The small molecule below binds the protein below.
Small molecule (SMILES): CC(=O)N[C@@H]1[C@@H](O)[C@H](O)[C@@H](CO)O[C@H]1O

Binding-site contacts:
Ligand atom C7 contacts residue ASN122 of chain 1.B at 3.2 Å.
Ligand atom N2 contacts residue THR124 of chain 1.B at 3.0 Å (h-bond).
Ligand atom C2 contacts residue THR124 of chain 1.B at 3.5 Å.
Ligand atom O7 contacts residue ASN122 of chain 1.B at 3.3 Å (h-bond).
Ligand atom C3 contacts residue THR124 of chain 1.B at 3.8 Å.
Ligand atom C2 contacts residue ASN125 of chain 1.B at 4.2 Å.
Ligand atom C4 contacts residue ASN122 of chain 1.B at 4.2 Å.
Ligand atom O6 contacts residue VAL127 of chain 1.B at 3.9 Å.
Ligand atom C2 contacts residue ASN122 of chain 1.B at 2.4 Å.
Ligand atom C5 contacts residue ASN122 of chain 1.B at 3.7 Å.
Ligand atom C8 contacts residue THR124 of chain 1.B at 3.7 Å.
Ligand atom C7 contacts residue THR124 of chain 1.B at 4.0 Å.
Ligand atom O5 contacts residue VAL127 of chain 1.B at 4.2 Å.
Ligand atom C5 contacts residue VAL127 of chain 1.B at 4.2 Å (hydrophobic).
Ligand atom C6 contacts residue VAL127 of chain 1.B at 3.7 Å (hydrophobic).
Ligand atom O5 contacts residue ASN125 of chain 1.B at 4.0 Å.
Ligand atom C1 contacts residue ASN122 of chain 1.B at 1.4 Å.
Ligand atom C1 contacts residue THR124 of chain 1.B at 3.4 Å.
Ligand atom C8 contacts residue ALA123 of chain 1.B at 3.9 Å (hydrophobic).
Ligand atom O7 contacts residue PHE157 of chain 1.B at 4.4 Å.
Ligand atom N2 contacts residue ASN122 of chain 1.B at 2.8 Å (h-bond).
Ligand atom C3 contacts residue ASN122 of chain 1.B at 3.8 Å.
Ligand atom C1 contacts residue ASN125 of chain 1.B at 3.5 Å.
Ligand atom C8 contacts residue ASN122 of chain 1.B at 4.4 Å.
Ligand atom O5 contacts residue ASN122 of chain 1.B at 2.4 Å (h-bond).
Ligand atom C3 contacts residue ASN125 of chain 1.B at 4.1 Å.
Ligand atom C5 contacts residue ASN125 of chain 1.B at 3.9 Å.
Ligand atom C6 contacts residue ASN125 of chain 1.B at 4.5 Å.

Sequence of chain 1.B:
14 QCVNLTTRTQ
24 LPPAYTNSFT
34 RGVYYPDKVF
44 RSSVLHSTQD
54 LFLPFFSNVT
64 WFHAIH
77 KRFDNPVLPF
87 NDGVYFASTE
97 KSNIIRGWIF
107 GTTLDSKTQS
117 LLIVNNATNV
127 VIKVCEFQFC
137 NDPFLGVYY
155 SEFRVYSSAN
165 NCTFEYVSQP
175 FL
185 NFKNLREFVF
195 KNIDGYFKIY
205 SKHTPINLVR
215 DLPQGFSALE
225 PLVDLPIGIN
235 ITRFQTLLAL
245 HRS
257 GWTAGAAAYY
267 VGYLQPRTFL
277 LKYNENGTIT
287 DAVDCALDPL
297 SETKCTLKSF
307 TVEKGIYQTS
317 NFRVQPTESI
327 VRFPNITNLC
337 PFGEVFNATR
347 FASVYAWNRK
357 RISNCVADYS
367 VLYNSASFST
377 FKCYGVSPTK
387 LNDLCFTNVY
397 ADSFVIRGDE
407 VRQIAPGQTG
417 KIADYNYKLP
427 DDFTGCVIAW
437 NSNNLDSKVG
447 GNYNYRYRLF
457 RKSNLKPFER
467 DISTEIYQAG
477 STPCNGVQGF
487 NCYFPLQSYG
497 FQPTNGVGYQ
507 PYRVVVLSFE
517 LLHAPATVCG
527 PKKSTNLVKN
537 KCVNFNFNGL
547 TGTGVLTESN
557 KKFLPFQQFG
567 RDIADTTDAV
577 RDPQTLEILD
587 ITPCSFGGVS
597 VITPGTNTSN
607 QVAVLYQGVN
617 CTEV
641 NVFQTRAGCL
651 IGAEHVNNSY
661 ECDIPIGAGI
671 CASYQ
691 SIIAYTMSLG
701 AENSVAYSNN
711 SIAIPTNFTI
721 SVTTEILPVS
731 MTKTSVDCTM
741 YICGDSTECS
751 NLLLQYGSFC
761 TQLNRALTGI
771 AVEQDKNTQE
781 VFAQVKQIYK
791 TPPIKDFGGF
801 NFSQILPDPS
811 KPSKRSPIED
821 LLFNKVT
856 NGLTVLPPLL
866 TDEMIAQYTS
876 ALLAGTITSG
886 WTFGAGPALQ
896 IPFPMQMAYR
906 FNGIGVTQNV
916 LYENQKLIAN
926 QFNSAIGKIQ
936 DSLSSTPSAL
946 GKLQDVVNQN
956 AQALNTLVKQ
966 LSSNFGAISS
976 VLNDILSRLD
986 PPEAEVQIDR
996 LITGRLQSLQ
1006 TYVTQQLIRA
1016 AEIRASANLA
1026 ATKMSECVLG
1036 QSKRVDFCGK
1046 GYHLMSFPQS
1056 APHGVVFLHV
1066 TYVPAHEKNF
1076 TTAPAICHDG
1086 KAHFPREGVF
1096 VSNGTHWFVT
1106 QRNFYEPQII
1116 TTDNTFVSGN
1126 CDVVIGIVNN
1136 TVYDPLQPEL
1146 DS